Binding-site contacts:
Ligand atom C4 contacts residue TRP138 of chain 6.E at 3.3 Å (hydrophobic).
Ligand atom O5 contacts residue TRP138 of chain 6.E at 4.3 Å.
Ligand atom C4 contacts residue ASN120 of chain 6.E at 4.2 Å.
Ligand atom O7 contacts residue ASN120 of chain 6.E at 4.4 Å.
Ligand atom C8 contacts residue GLY119 of chain 6.E at 3.9 Å.
Ligand atom O5 contacts residue ASN120 of chain 6.E at 2.4 Å (h-bond).
Ligand atom O7 contacts residue TRP138 of chain 6.E at 3.8 Å.
Ligand atom C1 contacts residue TRP138 of chain 6.E at 3.9 Å (hydrophobic).
Ligand atom C6 contacts residue ASN120 of chain 6.E at 3.0 Å.
Ligand atom C5 contacts residue TRP138 of chain 6.E at 3.5 Å (hydrophobic).
Ligand atom O3 contacts residue TRP138 of chain 6.E at 3.5 Å.
Ligand atom N2 contacts residue ASN120 of chain 6.E at 3.0 Å (h-bond).
Ligand atom C7 contacts residue ASN120 of chain 6.E at 3.8 Å.
Ligand atom N2 contacts residue TRP138 of chain 6.E at 3.7 Å.
Ligand atom C2 contacts residue TRP138 of chain 6.E at 3.8 Å (hydrophobic).
Ligand atom C3 contacts residue TRP138 of chain 6.E at 2.9 Å (hydrophobic).
Ligand atom C5 contacts residue ASN120 of chain 6.E at 3.6 Å.
Ligand atom O5 contacts residue ASN120 of chain 6.E at 4.0 Å.
Ligand atom C8 contacts residue ASN120 of chain 6.E at 4.1 Å.
Ligand atom C3 contacts residue ASN120 of chain 6.E at 3.9 Å.
Ligand atom O4 contacts residue TRP138 of chain 6.E at 3.1 Å.
Ligand atom C1 contacts residue ASN120 of chain 6.E at 1.4 Å.
Ligand atom C8 contacts residue TRP138 of chain 6.E at 4.0 Å (hydrophobic).
Ligand atom C5 contacts residue ASN120 of chain 6.E at 3.9 Å.
Ligand atom C7 contacts residue TRP138 of chain 6.E at 4.3 Å (hydrophobic).
Ligand atom C2 contacts residue ASN120 of chain 6.E at 2.6 Å.

The small molecule below binds the protein below.
Small molecule (SMILES): CC(=O)N[C@H]1[C@H](O[C@H]2[C@H](O)[C@@H](NC(C)=O)CO[C@@H]2CO[C@@H]2O[C@@H](C)[C@@H](O)[C@@H](O)[C@@H]2O)O[C@H](CO)[C@@H](O[C@@H]2O[C@H](CO)[C@@H](O)[C@H](O[C@@H]3O[C@H](CO)[C@@H](O)[C@H](O)[C@@H]3O)[C@@H]2O)[C@@H]1O

Sequence of chain 6.E:
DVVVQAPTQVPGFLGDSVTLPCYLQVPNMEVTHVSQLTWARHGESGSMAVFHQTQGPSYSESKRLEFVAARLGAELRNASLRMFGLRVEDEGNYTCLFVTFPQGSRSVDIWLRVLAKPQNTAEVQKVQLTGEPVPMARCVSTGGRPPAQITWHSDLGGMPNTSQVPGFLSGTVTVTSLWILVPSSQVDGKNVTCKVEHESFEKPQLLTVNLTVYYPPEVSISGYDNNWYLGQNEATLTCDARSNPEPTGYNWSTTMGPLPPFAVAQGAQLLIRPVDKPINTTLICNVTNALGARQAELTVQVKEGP